The small molecule below binds the protein below.
Small molecule (SMILES): C=CC1=C(C)C2=[N+]3C1=Cc1c(C)c(CCC(=O)O)c4n1[Mg@@]31n3c(c(C)c(C=C)c3=C2)=CC2=[N+]1C(=C4)C(CCC(=O)O)=C2C

Binding-site contacts:
Ligand atom C1D contacts residue HIS63 of chain 1.D at 3.6 Å.
Ligand atom CMD contacts residue PHE42 of chain 1.D at 3.9 Å (hydrophobic).
Ligand atom C4D contacts residue LEU96 of chain 1.D at 3.6 Å (hydrophobic).
Ligand atom NB contacts residue HIS92 of chain 1.D at 3.4 Å (h-bond).
Ligand atom C3D contacts residue LEU96 of chain 1.D at 3.7 Å (hydrophobic).
Ligand atom CBB contacts residue LEU106 of chain 1.D at 3.8 Å (hydrophobic).
Ligand atom CHD contacts residue PHE42 of chain 1.D at 3.9 Å (hydrophobic).
Ligand atom C1C contacts residue PHE103 of chain 1.D at 3.8 Å (hydrophobic).
Ligand atom CAB contacts residue LEU141 of chain 1.D at 3.3 Å (hydrophobic).
Ligand atom C4B contacts residue VAL67 of chain 1.D at 3.5 Å (hydrophobic).
Ligand atom CBD contacts residue HIS63 of chain 1.D at 3.8 Å.
Ligand atom CMB contacts residue VAL67 of chain 1.D at 3.7 Å (hydrophobic).
Ligand atom CHA contacts residue HIS63 of chain 1.D at 3.4 Å.
Ligand atom C3D contacts residue HIS63 of chain 1.D at 3.7 Å.
Ligand atom NA contacts residue HIS92 of chain 1.D at 3.3 Å (h-bond).
Ligand atom C4A contacts residue HIS92 of chain 1.D at 3.7 Å.
Ligand atom CHC contacts residue PHE103 of chain 1.D at 3.7 Å (hydrophobic).
Ligand atom NC contacts residue HIS92 of chain 1.D at 3.3 Å (h-bond).
Ligand atom CBC contacts residue LEU31 of chain 1.D at 3.8 Å (hydrophobic).
Ligand atom C3B contacts residue VAL67 of chain 1.D at 3.5 Å (hydrophobic).
Ligand atom CAB contacts residue LEU106 of chain 1.D at 3.9 Å (hydrophobic).
Ligand atom ND contacts residue HIS92 of chain 1.D at 3.2 Å (h-bond).
Ligand atom C4D contacts residue HIS63 of chain 1.D at 3.3 Å.
Ligand atom C2B contacts residue LEU141 of chain 1.D at 3.9 Å (hydrophobic).
Ligand atom ND contacts residue HIS63 of chain 1.D at 3.4 Å (h-bond).
Ligand atom CMA contacts residue ALA70 of chain 1.D at 3.8 Å (hydrophobic).
Ligand atom C3B contacts residue LEU141 of chain 1.D at 3.5 Å (hydrophobic).
Ligand atom NB contacts residue VAL67 of chain 1.D at 3.7 Å.
Ligand atom C1B contacts residue VAL67 of chain 1.D at 3.8 Å (hydrophobic).
Ligand atom CAD contacts residue LEU96 of chain 1.D at 3.8 Å (hydrophobic).
Ligand atom CBA contacts residue LEU91 of chain 1.D at 3.8 Å (hydrophobic).
Ligand atom CAC contacts residue PHE41 of chain 1.D at 3.7 Å (hydrophobic).
Ligand atom C2D contacts residue HIS63 of chain 1.D at 3.8 Å.
Ligand atom CMD contacts residue PHE41 of chain 1.D at 3.6 Å (hydrophobic).
Ligand atom C1A contacts residue HIS63 of chain 1.D at 3.8 Å.
Ligand atom CBC contacts residue PHE42 of chain 1.D at 3.8 Å (hydrophobic).
Ligand atom CMC contacts residue ASN102 of chain 1.D at 3.5 Å.
Ligand atom CBC contacts residue PHE41 of chain 1.D at 3.8 Å (hydrophobic).
Ligand atom C2B contacts residue VAL67 of chain 1.D at 3.7 Å (hydrophobic).
Ligand atom MG contacts residue HIS92 of chain 1.D at 2.2 Å.

Sequence of chain 1.D:
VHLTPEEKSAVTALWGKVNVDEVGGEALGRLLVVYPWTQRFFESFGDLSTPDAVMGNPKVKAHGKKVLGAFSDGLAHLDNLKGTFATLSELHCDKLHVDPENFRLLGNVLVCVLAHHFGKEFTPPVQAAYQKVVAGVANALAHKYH